Binding-site contacts:
Ligand atom C5 contacts residue ASN654 of chain 1.C at 3.7 Å.
Ligand atom N2 contacts residue ASN654 of chain 1.C at 2.9 Å (h-bond).
Ligand atom C2 contacts residue ASN654 of chain 1.C at 2.5 Å.
Ligand atom C8 contacts residue ASN654 of chain 1.C at 4.2 Å.
Ligand atom C1 contacts residue ASN654 of chain 1.C at 1.4 Å.
Ligand atom C3 contacts residue ASN654 of chain 1.C at 3.8 Å.
Ligand atom C7 contacts residue ASN654 of chain 1.C at 3.9 Å.
Ligand atom C8 contacts residue TYR652 of chain 1.C at 3.4 Å (hydrophobic).
Ligand atom O5 contacts residue ASN654 of chain 1.C at 2.4 Å (h-bond).
Ligand atom C7 contacts residue TYR652 of chain 1.C at 4.3 Å (hydrophobic).
Ligand atom C4 contacts residue ASN654 of chain 1.C at 4.2 Å.

Sequence of chain 1.C:
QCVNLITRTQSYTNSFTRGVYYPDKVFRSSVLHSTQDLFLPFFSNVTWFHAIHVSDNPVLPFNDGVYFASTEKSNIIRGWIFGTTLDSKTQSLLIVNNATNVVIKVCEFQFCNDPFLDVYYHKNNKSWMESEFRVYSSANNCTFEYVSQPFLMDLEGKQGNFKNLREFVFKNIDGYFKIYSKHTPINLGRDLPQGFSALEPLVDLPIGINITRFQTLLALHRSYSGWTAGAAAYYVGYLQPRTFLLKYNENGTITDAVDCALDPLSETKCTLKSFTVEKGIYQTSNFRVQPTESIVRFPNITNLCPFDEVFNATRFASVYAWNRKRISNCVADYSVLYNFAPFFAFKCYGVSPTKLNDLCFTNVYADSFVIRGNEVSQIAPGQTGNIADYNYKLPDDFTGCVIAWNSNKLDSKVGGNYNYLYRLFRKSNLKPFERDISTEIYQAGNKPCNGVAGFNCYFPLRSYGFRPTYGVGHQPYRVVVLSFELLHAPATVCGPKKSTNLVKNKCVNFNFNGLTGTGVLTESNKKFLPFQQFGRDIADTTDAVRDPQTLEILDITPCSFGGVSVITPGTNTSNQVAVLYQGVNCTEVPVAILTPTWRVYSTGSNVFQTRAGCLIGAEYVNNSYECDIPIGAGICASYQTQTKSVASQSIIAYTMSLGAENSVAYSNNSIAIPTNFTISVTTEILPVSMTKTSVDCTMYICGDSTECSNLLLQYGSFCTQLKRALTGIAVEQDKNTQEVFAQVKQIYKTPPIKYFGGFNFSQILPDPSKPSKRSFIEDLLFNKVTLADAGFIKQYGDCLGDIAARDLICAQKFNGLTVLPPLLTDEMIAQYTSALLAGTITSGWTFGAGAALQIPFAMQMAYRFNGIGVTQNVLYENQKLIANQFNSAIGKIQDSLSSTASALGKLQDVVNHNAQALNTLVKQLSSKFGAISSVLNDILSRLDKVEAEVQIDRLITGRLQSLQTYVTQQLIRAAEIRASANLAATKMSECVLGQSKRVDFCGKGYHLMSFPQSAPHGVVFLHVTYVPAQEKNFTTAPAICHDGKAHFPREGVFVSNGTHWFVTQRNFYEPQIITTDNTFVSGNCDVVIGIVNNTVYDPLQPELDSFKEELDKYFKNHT

This small molecule binds to this protein.
Small molecule (SMILES): CC(=O)N[C@@H]1[C@@H](O)[C@H](O)[C@@H](CO)O[C@H]1O